Binding-site contacts:
Ligand atom C5 contacts residue ASN17 of chain 1.C at 3.6 Å.
Ligand atom C2 contacts residue ASP13 of chain 1.C at 4.5 Å.
Ligand atom O7 contacts residue ASP13 of chain 1.C at 2.9 Å (salt-bridge).
Ligand atom C4 contacts residue ASN17 of chain 1.C at 4.2 Å.
Ligand atom C8 contacts residue PHE16 of chain 1.C at 4.1 Å (hydrophobic).
Ligand atom C3 contacts residue ASN17 of chain 1.C at 3.8 Å.
Ligand atom C8 contacts residue PHE12 of chain 1.C at 3.7 Å (hydrophobic).
Ligand atom C7 contacts residue ASP13 of chain 1.C at 3.9 Å.
Ligand atom C2 contacts residue ASN17 of chain 1.C at 2.5 Å.
Ligand atom C8 contacts residue LEU42 of chain 1.C at 3.8 Å (hydrophobic).
Ligand atom C1 contacts residue ASN17 of chain 1.C at 1.4 Å.
Ligand atom C7 contacts residue LEU42 of chain 1.C at 4.3 Å (hydrophobic).
Ligand atom O6 contacts residue ASN17 of chain 1.C at 4.5 Å.
Ligand atom N2 contacts residue ASN17 of chain 1.C at 3.0 Å (h-bond).
Ligand atom O5 contacts residue ASN17 of chain 1.C at 2.3 Å (h-bond).
Ligand atom C8 contacts residue ASP13 of chain 1.C at 3.9 Å.
Ligand atom C7 contacts residue ASN17 of chain 1.C at 3.4 Å.
Ligand atom O7 contacts residue ASN17 of chain 1.C at 3.5 Å (h-bond).

Sequence of chain 1.C:
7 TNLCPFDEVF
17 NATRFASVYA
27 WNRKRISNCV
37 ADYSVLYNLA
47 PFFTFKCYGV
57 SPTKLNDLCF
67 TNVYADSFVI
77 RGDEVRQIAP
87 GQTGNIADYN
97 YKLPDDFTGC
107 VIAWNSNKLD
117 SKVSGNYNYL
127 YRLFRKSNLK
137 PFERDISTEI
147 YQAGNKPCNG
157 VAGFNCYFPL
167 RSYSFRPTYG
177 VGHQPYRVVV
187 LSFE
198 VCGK

This small molecule binds to this protein.
Small molecule (SMILES): CC(=O)N[C@H]1[C@H](O[C@H]2[C@H](O)[C@@H](NC(C)=O)CO[C@@H]2CO)O[C@H](CO)[C@@H](O)[C@@H]1O